The protein below binds the small molecule below.
Small molecule (SMILES): CC(=O)/C=C/c1ccc(O)cc1

Sequence of chain 1.A:
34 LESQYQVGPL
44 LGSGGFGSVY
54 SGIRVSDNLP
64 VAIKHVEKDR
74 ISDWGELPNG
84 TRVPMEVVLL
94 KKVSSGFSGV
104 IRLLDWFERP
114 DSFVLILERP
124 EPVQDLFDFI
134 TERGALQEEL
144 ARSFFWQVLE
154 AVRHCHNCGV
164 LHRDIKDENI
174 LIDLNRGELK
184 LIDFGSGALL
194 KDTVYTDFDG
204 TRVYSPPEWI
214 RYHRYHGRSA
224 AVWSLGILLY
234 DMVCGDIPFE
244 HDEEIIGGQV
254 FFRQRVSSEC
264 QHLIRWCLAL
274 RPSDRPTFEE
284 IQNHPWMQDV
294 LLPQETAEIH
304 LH

Binding-site contacts:
Ligand atom C7 contacts residue GLU121 of chain 1.A at 4.0 Å.
Ligand atom O1 contacts residue PRO123 of chain 1.A at 3.6 Å.
Ligand atom C3 contacts residue VAL52 of chain 1.A at 4.0 Å (hydrophobic).
Ligand atom C2 contacts residue LYS67 of chain 1.A at 4.2 Å.
Ligand atom C8 contacts residue ALA65 of chain 1.A at 4.2 Å (hydrophobic).
Ligand atom C5 contacts residue LEU174 of chain 1.A at 4.4 Å (hydrophobic).
Ligand atom C2 contacts residue VAL52 of chain 1.A at 4.4 Å (hydrophobic).
Ligand atom C6 contacts residue ALA65 of chain 1.A at 3.5 Å (hydrophobic).
Ligand atom C8 contacts residue LEU44 of chain 1.A at 4.0 Å (hydrophobic).
Ligand atom C4 contacts residue ILE185 of chain 1.A at 4.2 Å (hydrophobic).
Ligand atom C contacts residue LYS67 of chain 1.A at 3.9 Å.
Ligand atom C contacts residue VAL52 of chain 1.A at 4.2 Å (hydrophobic).
Ligand atom C6 contacts residue ILE104 of chain 1.A at 4.4 Å (hydrophobic).
Ligand atom C5 contacts residue ILE185 of chain 1.A at 4.1 Å (hydrophobic).
Ligand atom C5 contacts residue LEU120 of chain 1.A at 4.2 Å (hydrophobic).
Ligand atom C7 contacts residue ALA65 of chain 1.A at 3.7 Å (hydrophobic).
Ligand atom C2 contacts residue ILE185 of chain 1.A at 4.2 Å (hydrophobic).
Ligand atom O1 contacts residue GLU121 of chain 1.A at 3.8 Å.
Ligand atom O1 contacts residue ALA65 of chain 1.A at 4.0 Å.
Ligand atom C contacts residue PHE49 of chain 1.A at 3.7 Å (hydrophobic).
Ligand atom C4 contacts residue VAL52 of chain 1.A at 4.0 Å (hydrophobic).
Ligand atom C7 contacts residue LEU174 of chain 1.A at 3.6 Å (hydrophobic).
Ligand atom C5 contacts residue ALA65 of chain 1.A at 3.9 Å (hydrophobic).
Ligand atom C3 contacts residue ILE185 of chain 1.A at 4.0 Å (hydrophobic).
Ligand atom O1 contacts residue LEU174 of chain 1.A at 3.8 Å.
Ligand atom O contacts residue GLU89 of chain 1.A at 3.8 Å.
Ligand atom C8 contacts residue LEU174 of chain 1.A at 3.9 Å (hydrophobic).
Ligand atom C6 contacts residue LEU174 of chain 1.A at 3.9 Å (hydrophobic).
Ligand atom C9 contacts residue LEU174 of chain 1.A at 4.4 Å (hydrophobic).
Ligand atom C1 contacts residue LYS67 of chain 1.A at 3.5 Å.
Ligand atom O1 contacts residue ARG122 of chain 1.A at 3.4 Å.
Ligand atom O contacts residue ASP186 of chain 1.A at 3.3 Å.
Ligand atom C5 contacts residue GLU121 of chain 1.A at 4.4 Å.
Ligand atom C2 contacts residue LEU120 of chain 1.A at 3.9 Å (hydrophobic).
Ligand atom O contacts residue LYS67 of chain 1.A at 2.6 Å (salt-bridge).
Ligand atom C2 contacts residue ASP186 of chain 1.A at 4.4 Å.
Ligand atom C contacts residue ASP186 of chain 1.A at 3.8 Å.
Ligand atom C1 contacts residue ASP186 of chain 1.A at 3.9 Å.
Ligand atom C6 contacts residue GLU121 of chain 1.A at 3.4 Å.
Ligand atom C9 contacts residue VAL52 of chain 1.A at 3.9 Å (hydrophobic).